Binding-site contacts:
Ligand atom O27 contacts residue VAL9 of chain 4.B at 3.5 Å.
Ligand atom O34 contacts residue GLU120 of chain 4.A at 2.9 Å (salt-bridge).
Ligand atom O03 contacts residue CYS43 of chain 4.A at 3.5 Å (h-bond).
Ligand atom C02 contacts residue ILE173 of chain 4.A at 3.6 Å (hydrophobic).
Ligand atom O01 contacts residue ARG46 of chain 4.A at 3.0 Å (salt-bridge).
Ligand atom O03 contacts residue PHE124 of chain 4.A at 3.4 Å.
Ligand atom C02 contacts residue ARG46 of chain 4.A at 3.5 Å.
Ligand atom C20 contacts residue ASP220 of chain 4.A at 3.5 Å.
Ligand atom O03 contacts residue ARG46 of chain 4.A at 3.4 Å (salt-bridge).
Ligand atom O11 contacts residue MG1 of chain 4.C at 2.2 Å.
Ligand atom C10 contacts residue MG1 of chain 4.C at 3.1 Å.
Ligand atom N07 contacts residue ASP220 of chain 4.A at 3.7 Å.
Ligand atom C23 contacts residue ASN47 of chain 4.A at 3.1 Å.
Ligand atom O27 contacts residue GLY176 of chain 4.A at 3.5 Å.
Ligand atom C13 contacts residue MG1 of chain 4.C at 3.0 Å.
Ligand atom C08 contacts residue ASN47 of chain 4.A at 3.3 Å.
Ligand atom C19 contacts residue ASP220 of chain 4.A at 3.8 Å.
Ligand atom C05 contacts residue ASN47 of chain 4.A at 3.7 Å.
Ligand atom C18 contacts residue LEU223 of chain 4.A at 3.7 Å (hydrophobic).
Ligand atom C25 contacts residue ILE173 of chain 4.A at 3.4 Å (hydrophobic).
Ligand atom C29 contacts residue ILE173 of chain 4.A at 3.7 Å (hydrophobic).
Ligand atom C04 contacts residue ILE173 of chain 4.A at 3.6 Å (hydrophobic).
Ligand atom O01 contacts residue ILE173 of chain 4.A at 3.7 Å.
Ligand atom O01 contacts residue GLU120 of chain 4.A at 3.1 Å.
Ligand atom C31 contacts residue ASP220 of chain 4.A at 3.4 Å.
Ligand atom C10 contacts residue ASN47 of chain 4.A at 3.6 Å.
Ligand atom O14 contacts residue MG1 of chain 4.C at 2.1 Å.
Ligand atom N26 contacts residue LYS127 of chain 4.A at 3.6 Å.
Ligand atom O34 contacts residue ILE173 of chain 4.A at 3.7 Å.
Ligand atom O03 contacts residue ASN47 of chain 4.A at 3.1 Å (h-bond).
Ligand atom C21 contacts residue ASP220 of chain 4.A at 3.4 Å.
Ligand atom N07 contacts residue ASN47 of chain 4.A at 3.7 Å.
Ligand atom O27 contacts residue LYS127 of chain 4.A at 3.1 Å.
Ligand atom C02 contacts residue CYS43 of chain 4.A at 3.5 Å (hydrophobic).
Ligand atom C24 contacts residue ILE173 of chain 4.A at 3.6 Å (hydrophobic).
Ligand atom C33 contacts residue ILE173 of chain 4.A at 3.7 Å (hydrophobic).
Ligand atom O28 contacts residue LYS127 of chain 4.A at 2.9 Å (salt-bridge).
Ligand atom C12 contacts residue MG1 of chain 4.C at 3.3 Å.
Ligand atom N26 contacts residue ILE173 of chain 4.A at 3.8 Å.
Ligand atom O09 contacts residue ASN47 of chain 4.A at 3.3 Å.

Sequence of chain 4.A:
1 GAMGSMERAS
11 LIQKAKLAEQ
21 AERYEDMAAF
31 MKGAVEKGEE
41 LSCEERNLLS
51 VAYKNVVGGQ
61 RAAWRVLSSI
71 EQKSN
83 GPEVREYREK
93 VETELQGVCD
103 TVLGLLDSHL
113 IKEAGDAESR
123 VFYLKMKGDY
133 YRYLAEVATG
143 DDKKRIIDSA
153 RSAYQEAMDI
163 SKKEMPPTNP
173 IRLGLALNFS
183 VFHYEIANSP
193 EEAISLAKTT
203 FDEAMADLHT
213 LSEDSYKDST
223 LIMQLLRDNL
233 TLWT

Sequence of chain 4.B:
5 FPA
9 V

This protein binds this small molecule.
Small molecule (SMILES): O=C(C1=C(O)C(=O)N(c2ccc(O)c(C(=O)O)c2)[C@@H]1c1ccc([N+2](=O)=O)cc1)c1ccccc1